Binding-site contacts:
Ligand atom C3' contacts residue HIS429 of chain 1.B at 3.7 Å.
Ligand atom O4' contacts residue HIS429 of chain 1.B at 4.0 Å.
Ligand atom N7 contacts residue ASN408 of chain 1.B at 3.5 Å (h-bond).
Ligand atom O2P contacts residue HIS427 of chain 1.J at 3.1 Å.
Ligand atom C6 contacts residue SER431 of chain 1.B at 3.8 Å.
Ligand atom O5' contacts residue HIS429 of chain 1.B at 4.2 Å.
Ligand atom P contacts residue ASP425 of chain 1.J at 3.7 Å.
Ligand atom C6 contacts residue PRO217 of chain 1.B at 4.0 Å (hydrophobic).
Ligand atom C2 contacts residue PRO430 of chain 1.B at 3.8 Å (hydrophobic).
Ligand atom N9 contacts residue PRO217 of chain 1.B at 4.2 Å.
Ligand atom C8 contacts residue ASN426 of chain 1.J at 3.0 Å.
Ligand atom N3 contacts residue PRO217 of chain 1.B at 3.9 Å.
Ligand atom C2' contacts residue HIS429 of chain 1.B at 3.7 Å.
Ligand atom C5' contacts residue HIS429 of chain 1.B at 3.1 Å.
Ligand atom C6 contacts residue PRO430 of chain 1.B at 3.7 Å (hydrophobic).
Ligand atom C4' contacts residue HIS429 of chain 1.B at 3.9 Å.
Ligand atom N6 contacts residue GLY438 of chain 1.B at 4.2 Å.
Ligand atom C5 contacts residue SER431 of chain 1.B at 4.0 Å.
Ligand atom N6 contacts residue GLY436 of chain 1.B at 3.8 Å.
Ligand atom O2P contacts residue ASN426 of chain 1.J at 3.3 Å.
Ligand atom C4 contacts residue PRO217 of chain 1.B at 3.8 Å (hydrophobic).
Ligand atom N1 contacts residue PRO217 of chain 1.B at 4.1 Å.
Ligand atom N6 contacts residue SER431 of chain 1.B at 3.3 Å.
Ligand atom N6 contacts residue PRO430 of chain 1.B at 4.1 Å.
Ligand atom N7 contacts residue SER431 of chain 1.B at 3.8 Å.
Ligand atom N6 contacts residue PRO432 of chain 1.B at 4.0 Å.
Ligand atom C2' contacts residue PRO430 of chain 1.B at 3.5 Å (hydrophobic).
Ligand atom O2P contacts residue ASP425 of chain 1.J at 3.2 Å (salt-bridge).
Ligand atom N7 contacts residue ASN426 of chain 1.J at 3.5 Å (h-bond).
Ligand atom N1 contacts residue GLY438 of chain 1.B at 3.7 Å.
Ligand atom C2 contacts residue PRO217 of chain 1.B at 3.8 Å (hydrophobic).
Ligand atom N6 contacts residue ASN408 of chain 1.B at 3.9 Å.
Ligand atom N3 contacts residue PRO430 of chain 1.B at 4.1 Å.
Ligand atom C5' contacts residue HIS427 of chain 1.J at 4.0 Å.
Ligand atom C2 contacts residue GLY438 of chain 1.B at 3.9 Å.
Ligand atom O4' contacts residue ASN426 of chain 1.J at 4.0 Å.
Ligand atom N9 contacts residue ASN426 of chain 1.J at 4.1 Å.
Ligand atom C5 contacts residue PRO217 of chain 1.B at 3.8 Å (hydrophobic).
Ligand atom C8 contacts residue ASP425 of chain 1.J at 4.1 Å.
Ligand atom N1 contacts residue PRO430 of chain 1.B at 3.5 Å (h-bond).

Sequence of chain 1.J:
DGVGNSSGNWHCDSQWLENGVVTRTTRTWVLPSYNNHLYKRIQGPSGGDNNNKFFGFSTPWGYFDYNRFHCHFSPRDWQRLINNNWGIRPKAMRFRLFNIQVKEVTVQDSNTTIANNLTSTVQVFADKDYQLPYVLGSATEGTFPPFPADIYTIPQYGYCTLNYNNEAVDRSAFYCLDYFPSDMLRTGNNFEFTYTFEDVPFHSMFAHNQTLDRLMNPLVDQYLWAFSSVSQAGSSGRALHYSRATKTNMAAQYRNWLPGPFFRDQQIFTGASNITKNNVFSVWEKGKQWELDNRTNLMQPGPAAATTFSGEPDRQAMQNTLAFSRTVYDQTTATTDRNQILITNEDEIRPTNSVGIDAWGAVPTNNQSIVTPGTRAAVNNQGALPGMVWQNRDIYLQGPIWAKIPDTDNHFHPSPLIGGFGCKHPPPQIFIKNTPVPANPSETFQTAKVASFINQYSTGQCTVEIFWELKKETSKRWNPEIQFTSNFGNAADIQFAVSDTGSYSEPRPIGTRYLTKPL

Sequence of chain 1.B:
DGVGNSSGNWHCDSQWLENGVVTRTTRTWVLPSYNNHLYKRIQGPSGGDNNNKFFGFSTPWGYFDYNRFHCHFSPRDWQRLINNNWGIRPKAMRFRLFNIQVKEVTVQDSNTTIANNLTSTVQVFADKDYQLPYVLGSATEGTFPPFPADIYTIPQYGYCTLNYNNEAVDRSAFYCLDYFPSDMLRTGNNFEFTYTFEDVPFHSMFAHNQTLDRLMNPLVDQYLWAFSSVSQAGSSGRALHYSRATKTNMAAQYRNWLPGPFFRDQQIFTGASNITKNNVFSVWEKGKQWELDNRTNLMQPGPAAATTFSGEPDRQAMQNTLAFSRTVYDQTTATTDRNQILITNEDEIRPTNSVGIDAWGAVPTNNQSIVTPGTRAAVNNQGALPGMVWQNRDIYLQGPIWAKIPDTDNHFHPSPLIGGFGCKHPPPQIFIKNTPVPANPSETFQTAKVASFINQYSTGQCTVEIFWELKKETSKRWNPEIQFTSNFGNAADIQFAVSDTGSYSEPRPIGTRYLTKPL

This protein binds this small molecule.
Small molecule (SMILES): Nc1ncnc2c1ncn2[C@H]1C[C@H](O)[C@@H](COP(=O)(O)O)O1